Binding-site contacts:
Ligand atom N2 contacts residue ASN799 of chain 1.A at 2.9 Å (h-bond).
Ligand atom O5 contacts residue SER1158 of chain 1.A at 4.4 Å.
Ligand atom O5 contacts residue ASN799 of chain 1.A at 2.4 Å (h-bond).
Ligand atom C4 contacts residue ASN799 of chain 1.A at 4.2 Å.
Ligand atom O7 contacts residue ASN1159 of chain 1.A at 4.1 Å.
Ligand atom O7 contacts residue ASN799 of chain 1.A at 3.5 Å (h-bond).
Ligand atom C7 contacts residue ASN799 of chain 1.A at 3.4 Å.
Ligand atom C5 contacts residue ASN799 of chain 1.A at 3.7 Å.
Ligand atom C3 contacts residue ASN799 of chain 1.A at 3.8 Å.
Ligand atom C1 contacts residue ASN1159 of chain 1.A at 4.5 Å.
Ligand atom C1 contacts residue ASN799 of chain 1.A at 1.5 Å.
Ligand atom C8 contacts residue ASN799 of chain 1.A at 4.2 Å.
Ligand atom C2 contacts residue ASN799 of chain 1.A at 2.4 Å.
Ligand atom C1 contacts residue SER1158 of chain 1.A at 4.5 Å.

Sequence of chain 1.A:
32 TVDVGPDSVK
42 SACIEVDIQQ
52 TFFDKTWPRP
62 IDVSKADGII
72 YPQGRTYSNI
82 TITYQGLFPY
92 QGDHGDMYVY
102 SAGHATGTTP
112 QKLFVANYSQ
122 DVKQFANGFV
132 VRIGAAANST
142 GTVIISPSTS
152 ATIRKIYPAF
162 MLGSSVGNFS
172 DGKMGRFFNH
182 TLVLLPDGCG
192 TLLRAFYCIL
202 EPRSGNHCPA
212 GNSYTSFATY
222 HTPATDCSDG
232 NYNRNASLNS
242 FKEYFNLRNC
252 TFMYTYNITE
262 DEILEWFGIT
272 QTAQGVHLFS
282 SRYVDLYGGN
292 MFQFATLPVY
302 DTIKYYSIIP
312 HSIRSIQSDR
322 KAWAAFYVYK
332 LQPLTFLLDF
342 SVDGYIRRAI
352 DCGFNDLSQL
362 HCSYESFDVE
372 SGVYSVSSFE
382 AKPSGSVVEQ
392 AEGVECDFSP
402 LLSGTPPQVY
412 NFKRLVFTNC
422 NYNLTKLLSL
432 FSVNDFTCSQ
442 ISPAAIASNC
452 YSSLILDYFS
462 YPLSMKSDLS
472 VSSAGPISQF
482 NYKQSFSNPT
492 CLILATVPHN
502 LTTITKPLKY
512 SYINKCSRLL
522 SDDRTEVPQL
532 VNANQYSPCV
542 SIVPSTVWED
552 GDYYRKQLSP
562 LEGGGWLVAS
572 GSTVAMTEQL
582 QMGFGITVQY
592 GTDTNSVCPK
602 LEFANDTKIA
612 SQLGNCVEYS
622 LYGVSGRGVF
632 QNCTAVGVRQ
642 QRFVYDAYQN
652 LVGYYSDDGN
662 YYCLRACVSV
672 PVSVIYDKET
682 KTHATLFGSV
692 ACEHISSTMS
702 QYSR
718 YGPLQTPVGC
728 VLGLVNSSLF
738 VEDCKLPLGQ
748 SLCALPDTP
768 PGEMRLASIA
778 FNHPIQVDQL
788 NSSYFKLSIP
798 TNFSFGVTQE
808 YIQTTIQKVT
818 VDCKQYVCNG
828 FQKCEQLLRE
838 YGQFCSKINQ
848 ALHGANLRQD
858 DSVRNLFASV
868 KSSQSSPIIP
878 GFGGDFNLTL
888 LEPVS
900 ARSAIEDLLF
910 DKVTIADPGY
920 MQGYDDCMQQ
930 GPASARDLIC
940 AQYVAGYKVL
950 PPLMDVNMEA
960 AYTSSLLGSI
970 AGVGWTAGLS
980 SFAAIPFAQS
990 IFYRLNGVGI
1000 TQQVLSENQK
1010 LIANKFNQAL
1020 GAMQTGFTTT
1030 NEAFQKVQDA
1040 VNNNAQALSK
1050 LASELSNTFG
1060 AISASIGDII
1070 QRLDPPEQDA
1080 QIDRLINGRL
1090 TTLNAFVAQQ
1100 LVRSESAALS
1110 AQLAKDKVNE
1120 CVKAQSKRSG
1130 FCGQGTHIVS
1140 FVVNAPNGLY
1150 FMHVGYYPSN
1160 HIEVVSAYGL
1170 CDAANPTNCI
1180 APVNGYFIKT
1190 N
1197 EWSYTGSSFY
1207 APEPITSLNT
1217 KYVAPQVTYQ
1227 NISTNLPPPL

A small-molecule ligand and the protein it binds are described below.
Small molecule (SMILES): CC(=O)N[C@H]1[C@H](O[C@H]2[C@H](O)[C@@H](NC(C)=O)CO[C@@H]2CO)O[C@H](CO)[C@@H](O)[C@@H]1O